Sequence of chain 30.B:
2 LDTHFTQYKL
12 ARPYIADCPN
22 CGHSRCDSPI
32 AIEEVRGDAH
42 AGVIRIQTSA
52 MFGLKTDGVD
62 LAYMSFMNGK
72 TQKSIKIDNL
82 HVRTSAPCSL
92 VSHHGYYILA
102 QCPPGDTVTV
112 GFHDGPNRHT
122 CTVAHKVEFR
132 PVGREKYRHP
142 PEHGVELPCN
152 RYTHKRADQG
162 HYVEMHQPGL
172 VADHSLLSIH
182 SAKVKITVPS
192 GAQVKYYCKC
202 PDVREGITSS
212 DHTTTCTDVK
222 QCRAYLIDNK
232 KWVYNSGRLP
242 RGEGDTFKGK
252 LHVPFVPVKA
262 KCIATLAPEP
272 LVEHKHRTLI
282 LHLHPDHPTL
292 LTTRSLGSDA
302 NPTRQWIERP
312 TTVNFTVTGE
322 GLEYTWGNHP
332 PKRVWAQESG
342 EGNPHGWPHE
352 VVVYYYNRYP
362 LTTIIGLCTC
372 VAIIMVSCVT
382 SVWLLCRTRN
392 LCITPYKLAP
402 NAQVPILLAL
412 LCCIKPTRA

Sequence of chain 21.B:
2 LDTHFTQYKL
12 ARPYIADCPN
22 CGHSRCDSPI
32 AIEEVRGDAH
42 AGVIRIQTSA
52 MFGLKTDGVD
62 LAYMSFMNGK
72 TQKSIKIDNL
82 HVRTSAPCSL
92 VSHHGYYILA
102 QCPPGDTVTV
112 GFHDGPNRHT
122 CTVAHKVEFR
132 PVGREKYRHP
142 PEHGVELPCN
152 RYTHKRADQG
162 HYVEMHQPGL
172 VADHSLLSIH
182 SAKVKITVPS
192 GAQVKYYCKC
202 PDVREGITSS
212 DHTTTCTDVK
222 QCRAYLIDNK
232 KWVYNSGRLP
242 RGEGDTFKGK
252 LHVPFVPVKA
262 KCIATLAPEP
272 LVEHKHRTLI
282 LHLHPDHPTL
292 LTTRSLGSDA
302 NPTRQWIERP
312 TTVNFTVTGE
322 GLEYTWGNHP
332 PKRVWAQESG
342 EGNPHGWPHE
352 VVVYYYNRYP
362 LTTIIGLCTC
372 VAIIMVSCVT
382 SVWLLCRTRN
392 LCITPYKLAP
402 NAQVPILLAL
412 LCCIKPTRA

Sequence of chain 43.B:
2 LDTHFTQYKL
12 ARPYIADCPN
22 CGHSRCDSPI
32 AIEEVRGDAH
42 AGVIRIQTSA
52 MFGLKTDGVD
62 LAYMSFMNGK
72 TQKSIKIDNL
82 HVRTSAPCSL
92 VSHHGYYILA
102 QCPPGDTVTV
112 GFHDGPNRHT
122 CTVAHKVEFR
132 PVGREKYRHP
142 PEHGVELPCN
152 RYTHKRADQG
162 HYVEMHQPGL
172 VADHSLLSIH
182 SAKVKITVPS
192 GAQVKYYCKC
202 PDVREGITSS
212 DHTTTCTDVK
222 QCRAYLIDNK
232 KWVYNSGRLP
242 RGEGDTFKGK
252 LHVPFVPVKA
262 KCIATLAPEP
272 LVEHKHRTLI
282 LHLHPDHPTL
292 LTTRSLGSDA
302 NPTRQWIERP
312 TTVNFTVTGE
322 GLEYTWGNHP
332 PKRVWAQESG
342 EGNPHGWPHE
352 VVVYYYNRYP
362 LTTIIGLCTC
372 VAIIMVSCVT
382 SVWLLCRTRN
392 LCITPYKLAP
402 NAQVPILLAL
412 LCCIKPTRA

Binding-site contacts:
Ligand atom O5 contacts residue U9A1 of chain 30.I at 1.7 Å (h-bond).
Ligand atom C5 contacts residue U9A1 of chain 30.I at 1.6 Å.
Ligand atom OBA contacts residue U9A1 of chain 30.I at 1.0 Å (h-bond).
Ligand atom N2 contacts residue U9A1 of chain 30.I at 1.4 Å (h-bond).
Ligand atom O4 contacts residue U9A1 of chain 43.I at 0.7 Å.
Ligand atom C2 contacts residue U972 of chain 43.I at 1.2 Å.
Ligand atom O5 contacts residue U9A1 of chain 43.I at 0.8 Å (h-bond).
Ligand atom O4 contacts residue U9A1 of chain 30.I at 1.3 Å.
Ligand atom SBG contacts residue U972 of chain 30.I at 1.1 Å (h-bond).
Ligand atom SBG contacts residue U9A1 of chain 43.I at 0.3 Å.
Ligand atom OBH contacts residue U9A1 of chain 43.I at 1.4 Å (h-bond).
Ligand atom OBH contacts residue U972 of chain 30.I at 1.0 Å (h-bond).
Ligand atom OBC contacts residue U9A1 of chain 30.I at 0.1 Å (h-bond).
Ligand atom C3 contacts residue U9A1 of chain 30.I at 0.4 Å.
Ligand atom O2 contacts residue U9A1 of chain 30.I at 0.5 Å (h-bond).
Ligand atom C2 contacts residue U9A1 of chain 30.I at 1.3 Å.
Ligand atom O5B contacts residue U9A1 of chain 30.I at 1.5 Å (h-bond).
Ligand atom OBI contacts residue U972 of chain 30.I at 1.6 Å (h-bond).
Ligand atom C5 contacts residue U9A1 of chain 43.I at 0.4 Å.
Ligand atom C4 contacts residue U9A1 of chain 43.I at 0.9 Å.
Ligand atom SAG contacts residue U972 of chain 43.I at 1.4 Å (h-bond).
Ligand atom OBF contacts residue U9A1 of chain 43.I at 1.5 Å.
Ligand atom C1 contacts residue U972 of chain 43.I at 1.2 Å.
Ligand atom C3 contacts residue U9A1 of chain 43.I at 1.3 Å.
Ligand atom OBA contacts residue U9A1 of chain 43.I at 1.0 Å (h-bond).
Ligand atom N2 contacts residue U972 of chain 43.I at 0.5 Å (h-bond).
Ligand atom O5B contacts residue U972 of chain 30.I at 1.6 Å (h-bond).
Ligand atom SBB contacts residue U9A1 of chain 30.I at 1.2 Å.
Ligand atom OBI contacts residue U9A1 of chain 43.I at 0.9 Å (h-bond).
Ligand atom C2 contacts residue U9A1 of chain 30.I at 1.1 Å.
Ligand atom SBB contacts residue U9A1 of chain 43.I at 1.1 Å (h-bond).
Ligand atom C4 contacts residue U9A1 of chain 30.I at 0.7 Å.
Ligand atom O1 contacts residue U9A1 of chain 30.I at 0.9 Å (h-bond).
Ligand atom C1 contacts residue U9A1 of chain 30.I at 0.3 Å.
Ligand atom O3 contacts residue U9A1 of chain 43.I at 1.5 Å (h-bond).
Ligand atom OBE contacts residue U9A1 of chain 43.I at 1.6 Å (h-bond).
Ligand atom O5B contacts residue U9A1 of chain 43.I at 1.3 Å.
Ligand atom O3 contacts residue U9A1 of chain 30.I at 0.8 Å (h-bond).
Ligand atom OAF contacts residue U972 of chain 43.I at 0.1 Å (h-bond).
Ligand atom O1 contacts residue U972 of chain 43.I at 1.0 Å (h-bond).

A protein and the small-molecule ligand that binds it are described below.
Small molecule (SMILES): O=C(O)[C@@H]1O[C@H](O[C@H]2[C@@H](OS(=O)(=O)O)O[C@@H](O)[C@H](NS(=O)(=O)O)[C@H]2O)[C@@H](OS(=O)(=O)O)[C@H](O)[C@@H]1O